Binding-site contacts:
Ligand atom C43 contacts residue GLY41 of chain 1.W at 4.4 Å.
Ligand atom C37 contacts residue LEU44 of chain 1.W at 4.1 Å (hydrophobic).
Ligand atom C18 contacts residue TYR48 of chain 1.W at 4.0 Å (hydrophobic).
Ligand atom C22 contacts residue TYR48 of chain 1.W at 4.3 Å (hydrophobic).
Ligand atom C40 contacts residue GLY41 of chain 1.W at 4.4 Å.
Ligand atom C25 contacts residue TYR45 of chain 1.W at 4.2 Å (hydrophobic).
Ligand atom C31 contacts residue TYR45 of chain 1.W at 4.0 Å (hydrophobic).
Ligand atom C31 contacts residue LEU44 of chain 1.W at 4.3 Å (hydrophobic).
Ligand atom C37 contacts residue GLY41 of chain 1.W at 3.6 Å.
Ligand atom C37 contacts residue TYR45 of chain 1.W at 4.5 Å (hydrophobic).
Ligand atom C19 contacts residue TYR48 of chain 1.W at 4.4 Å (hydrophobic).
Ligand atom C28 contacts residue TYR48 of chain 1.W at 4.4 Å (hydrophobic).
Ligand atom C43 contacts residue LEU44 of chain 1.W at 4.5 Å (hydrophobic).

Sequence of chain 1.W:
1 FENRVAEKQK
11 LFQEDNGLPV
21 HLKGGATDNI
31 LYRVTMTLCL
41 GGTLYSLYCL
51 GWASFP

The small molecule below binds the protein below.
Small molecule (SMILES): CCCCCCCCCCO[C@@H]1O[C@H](CO)[C@@H](O[C@H]2O[C@H](CO)[C@@H](O)[C@H](O)[C@H]2O)[C@H](O)[C@H]1O